This small molecule binds to this protein.
Small molecule (SMILES): Cc1cc(N)nc(CCc2cccc(CCc3cc(C)nc(N)c3)n2)c1

Sequence of chain 1.A:
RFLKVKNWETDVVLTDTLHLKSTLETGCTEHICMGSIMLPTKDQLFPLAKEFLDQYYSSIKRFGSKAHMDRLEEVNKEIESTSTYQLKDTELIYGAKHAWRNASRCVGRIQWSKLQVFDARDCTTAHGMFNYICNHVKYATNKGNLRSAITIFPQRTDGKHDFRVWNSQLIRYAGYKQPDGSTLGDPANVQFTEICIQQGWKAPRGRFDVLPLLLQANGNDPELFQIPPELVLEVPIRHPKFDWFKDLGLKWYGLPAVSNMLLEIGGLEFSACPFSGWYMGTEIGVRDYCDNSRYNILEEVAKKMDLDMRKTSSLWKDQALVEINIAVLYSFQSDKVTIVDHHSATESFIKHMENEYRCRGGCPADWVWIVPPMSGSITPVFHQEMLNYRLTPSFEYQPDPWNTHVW

Binding-site contacts:
Ligand atom C14 contacts residue VAL271 of chain 1.A at 3.6 Å (hydrophobic).
Ligand atom C13 contacts residue HEM1 of chain 1.C at 3.2 Å.
Ligand atom C11 contacts residue VAL271 of chain 1.A at 3.6 Å (hydrophobic).
Ligand atom C25 contacts residue PHE288 of chain 1.A at 3.7 Å (hydrophobic).
Ligand atom C8 contacts residue HEM1 of chain 1.C at 3.5 Å.
Ligand atom N26 contacts residue GLU296 of chain 1.A at 2.7 Å (salt-bridge).
Ligand atom C25 contacts residue SER289 of chain 1.A at 3.9 Å.
Ligand atom C8 contacts residue GLU296 of chain 1.A at 3.1 Å.
Ligand atom C5 contacts residue HEM1 of chain 1.C at 3.2 Å.
Ligand atom C16 contacts residue HEM1 of chain 1.C at 3.3 Å.
Ligand atom C13 contacts residue VAL271 of chain 1.A at 3.4 Å (hydrophobic).
Ligand atom C18 contacts residue TYR410 of chain 1.A at 3.7 Å (hydrophobic).
Ligand atom C3 contacts residue PRO269 of chain 1.A at 3.9 Å (hydrophobic).
Ligand atom C17 contacts residue HEM1 of chain 1.C at 3.9 Å.
Ligand atom C7 contacts residue GLU296 of chain 1.A at 3.4 Å.
Ligand atom C14 contacts residue HEM1 of chain 1.C at 3.5 Å.
Ligand atom N26 contacts residue TYR292 of chain 1.A at 3.7 Å.
Ligand atom N10 contacts residue HEM1 of chain 1.C at 3.5 Å (h-bond).
Ligand atom C6 contacts residue GLU296 of chain 1.A at 3.5 Å.
Ligand atom C25 contacts residue HEM1 of chain 1.C at 3.5 Å.
Ligand atom N10 contacts residue VAL271 of chain 1.A at 3.7 Å.
Ligand atom C9 contacts residue VAL271 of chain 1.A at 3.7 Å (hydrophobic).
Ligand atom C25 contacts residue GLY290 of chain 1.A at 3.7 Å.
Ligand atom N1 contacts residue GLU296 of chain 1.A at 2.6 Å (salt-bridge).
Ligand atom C11 contacts residue HEM1 of chain 1.C at 3.8 Å.
Ligand atom C2 contacts residue GLU296 of chain 1.A at 3.4 Å.
Ligand atom C6 contacts residue PRO269 of chain 1.A at 3.8 Å (hydrophobic).
Ligand atom C6 contacts residue HEM1 of chain 1.C at 3.6 Å.
Ligand atom C15 contacts residue HEM1 of chain 1.C at 3.6 Å.
Ligand atom C25 contacts residue PRO269 of chain 1.A at 3.9 Å (hydrophobic).
Ligand atom C5 contacts residue PRO269 of chain 1.A at 3.9 Å (hydrophobic).
Ligand atom C2 contacts residue PRO269 of chain 1.A at 3.7 Å (hydrophobic).
Ligand atom C3 contacts residue VAL271 of chain 1.A at 3.8 Å (hydrophobic).
Ligand atom C9 contacts residue HEM1 of chain 1.C at 3.7 Å.
Ligand atom N26 contacts residue HEM1 of chain 1.C at 3.2 Å.
Ligand atom N1 contacts residue PRO269 of chain 1.A at 3.7 Å.
Ligand atom C12 contacts residue HEM1 of chain 1.C at 3.1 Å.
Ligand atom C12 contacts residue VAL271 of chain 1.A at 3.5 Å (hydrophobic).
Ligand atom C6 contacts residue TRP291 of chain 1.A at 3.8 Å (hydrophobic).
Ligand atom N26 contacts residue TRP291 of chain 1.A at 2.8 Å (h-bond).